Binding-site contacts:
Ligand atom O4 contacts residue GLU362 of chain 1.A at 2.8 Å (salt-bridge).
Ligand atom OAK contacts residue ARG381 of chain 1.A at 2.5 Å (salt-bridge).
Ligand atom O contacts residue GLN259 of chain 1.A at 3.3 Å (h-bond).
Ligand atom NAD contacts residue HIS491 of chain 1.A at 3.3 Å (h-bond).
Ligand atom CBA contacts residue HIS331 of chain 1.A at 3.6 Å.
Ligand atom P1 contacts residue ZN1 of chain 1.I at 2.7 Å.
Ligand atom CAR contacts residue HIS365 of chain 1.A at 3.6 Å.
Ligand atom CAT contacts residue GLU362 of chain 1.A at 3.5 Å.
Ligand atom CA contacts residue TYR501 of chain 1.A at 3.6 Å (hydrophobic).
Ligand atom OAH contacts residue TYR501 of chain 1.A at 3.4 Å (h-bond).
Ligand atom C contacts residue GLN259 of chain 1.A at 3.3 Å.
Ligand atom NAU contacts residue ALA334 of chain 1.A at 3.0 Å (h-bond).
Ligand atom OAI contacts residue SER333 of chain 1.A at 3.3 Å.
Ligand atom CAZ contacts residue TYR369 of chain 1.A at 3.4 Å (hydrophobic).
Ligand atom CAR contacts residue TYR369 of chain 1.A at 3.5 Å (hydrophobic).
Ligand atom CAB contacts residue GLU362 of chain 1.A at 3.5 Å.
Ligand atom O4 contacts residue HIS365 of chain 1.A at 3.2 Å (h-bond).
Ligand atom O4 contacts residue HIS361 of chain 1.A at 3.3 Å (h-bond).
Ligand atom CBG contacts residue ALA332 of chain 1.A at 3.6 Å (hydrophobic).
Ligand atom CAT contacts residue ALA332 of chain 1.A at 3.2 Å (hydrophobic).
Ligand atom CAZ contacts residue ARG381 of chain 1.A at 3.3 Å.
Ligand atom O4 contacts residue ZN1 of chain 1.I at 2.4 Å.
Ligand atom O3 contacts residue GLU389 of chain 1.A at 3.0 Å (salt-bridge).
Ligand atom CAQ contacts residue PHE490 of chain 1.A at 3.6 Å (hydrophobic).
Ligand atom NAD contacts residue TYR498 of chain 1.A at 2.7 Å (h-bond).
Ligand atom OAG contacts residue TYR369 of chain 1.A at 2.5 Å (h-bond).
Ligand atom CAS contacts residue TYR501 of chain 1.A at 3.6 Å (hydrophobic).
Ligand atom N contacts residue TYR501 of chain 1.A at 3.6 Å.
Ligand atom CAX contacts residue ALA334 of chain 1.A at 3.6 Å (hydrophobic).
Ligand atom CAO contacts residue PHE490 of chain 1.A at 3.6 Å (hydrophobic).
Ligand atom O3 contacts residue HIS361 of chain 1.A at 3.4 Å (h-bond).
Ligand atom O3 contacts residue ZN1 of chain 1.I at 2.2 Å.
Ligand atom OAH contacts residue HIS331 of chain 1.A at 2.7 Å (h-bond).
Ligand atom OAI contacts residue ALA334 of chain 1.A at 2.8 Å (h-bond).
Ligand atom OAE contacts residue ALA334 of chain 1.A at 3.3 Å (h-bond).
Ligand atom NAD contacts residue LYS489 of chain 1.A at 2.9 Å (salt-bridge).
Ligand atom O3 contacts residue TYR501 of chain 1.A at 2.6 Å (h-bond).
Ligand atom NAD contacts residue GLN259 of chain 1.A at 3.1 Å (h-bond).
Ligand atom OAG contacts residue ARG381 of chain 1.A at 3.2 Å (salt-bridge).
Ligand atom OAH contacts residue HIS491 of chain 1.A at 3.0 Å (h-bond).

Sequence of chain 1.A:
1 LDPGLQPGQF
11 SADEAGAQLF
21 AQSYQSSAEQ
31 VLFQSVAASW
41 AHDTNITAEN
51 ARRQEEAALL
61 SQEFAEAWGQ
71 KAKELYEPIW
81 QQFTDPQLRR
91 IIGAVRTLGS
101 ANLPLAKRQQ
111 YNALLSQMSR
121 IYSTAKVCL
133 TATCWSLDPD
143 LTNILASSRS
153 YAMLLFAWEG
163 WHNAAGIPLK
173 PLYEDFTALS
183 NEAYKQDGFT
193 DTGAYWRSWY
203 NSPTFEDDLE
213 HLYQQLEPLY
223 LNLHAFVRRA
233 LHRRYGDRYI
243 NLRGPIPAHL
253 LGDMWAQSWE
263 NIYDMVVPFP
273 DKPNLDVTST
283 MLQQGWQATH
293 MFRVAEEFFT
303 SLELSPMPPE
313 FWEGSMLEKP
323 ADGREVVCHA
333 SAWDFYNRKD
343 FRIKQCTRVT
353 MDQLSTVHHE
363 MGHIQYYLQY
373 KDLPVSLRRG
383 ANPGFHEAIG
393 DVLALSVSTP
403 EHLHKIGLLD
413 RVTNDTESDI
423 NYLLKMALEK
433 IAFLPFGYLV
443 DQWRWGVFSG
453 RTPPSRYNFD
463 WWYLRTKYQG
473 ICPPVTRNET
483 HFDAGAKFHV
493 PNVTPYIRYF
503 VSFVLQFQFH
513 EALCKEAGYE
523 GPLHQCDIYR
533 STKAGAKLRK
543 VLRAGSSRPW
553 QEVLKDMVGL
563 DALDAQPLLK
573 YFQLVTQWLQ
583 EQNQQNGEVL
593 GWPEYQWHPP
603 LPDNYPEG

A protein and the small-molecule ligand that binds it are described below.
Small molecule (SMILES): CC(=O)N[C@@H](CC(=O)O)C(=O)N[C@@H](Cc1ccccc1)[P](=O)(O)C[C@@H](C)C(=O)N[C@@H](C)C(N)=O